A small-molecule ligand and the protein it binds are described below.
Small molecule (SMILES): Cn1nnc(-c2onc(O)c2CC(N)C(=O)O)n1

Binding-site contacts:
Ligand atom N3 contacts residue TYR61 of chain 2.B at 3.5 Å (h-bond).
Ligand atom N4 contacts residue TYR61 of chain 2.B at 3.8 Å.
Ligand atom N6 contacts residue GLU193 of chain 2.B at 3.4 Å (salt-bridge).
Ligand atom O4 contacts residue GLY141 of chain 2.B at 3.4 Å.
Ligand atom O1 contacts residue TYR61 of chain 2.B at 3.4 Å.
Ligand atom C3 contacts residue TYR61 of chain 2.B at 3.7 Å (hydrophobic).
Ligand atom C2 contacts residue SER142 of chain 2.B at 3.4 Å.
Ligand atom O2 contacts residue GLY141 of chain 2.B at 3.3 Å.
Ligand atom O2 contacts residue SER142 of chain 2.B at 3.0 Å (h-bond).
Ligand atom O1 contacts residue LEU90 of chain 2.B at 3.6 Å.
Ligand atom O1 contacts residue ARG96 of chain 2.B at 2.8 Å (salt-bridge).
Ligand atom C8 contacts residue PRO89 of chain 2.B at 3.5 Å (hydrophobic).
Ligand atom O2 contacts residue ARG96 of chain 2.B at 2.8 Å (salt-bridge).
Ligand atom O4 contacts residue SER142 of chain 2.B at 3.2 Å (h-bond).
Ligand atom C1 contacts residue ARG96 of chain 2.B at 3.4 Å.
Ligand atom C1 contacts residue THR91 of chain 2.B at 3.6 Å.
Ligand atom N1 contacts residue GLU193 of chain 2.B at 2.8 Å (salt-bridge).
Ligand atom N5 contacts residue MET196 of chain 2.B at 3.1 Å.
Ligand atom O3 contacts residue LEU192 of chain 2.B at 3.6 Å.
Ligand atom C1 contacts residue TYR61 of chain 2.B at 3.5 Å (hydrophobic).
Ligand atom C7 contacts residue GLU193 of chain 2.B at 3.2 Å.
Ligand atom O3 contacts residue THR143 of chain 2.B at 3.7 Å.
Ligand atom O2 contacts residue TYR61 of chain 2.B at 3.4 Å.
Ligand atom O3 contacts residue GLU193 of chain 2.B at 3.4 Å (salt-bridge).
Ligand atom N1 contacts residue THR91 of chain 2.B at 2.9 Å (h-bond).
Ligand atom C8 contacts residue TYR16 of chain 2.B at 3.6 Å (hydrophobic).
Ligand atom C6 contacts residue THR143 of chain 2.B at 3.3 Å.
Ligand atom O1 contacts residue THR91 of chain 2.B at 2.9 Å (h-bond).
Ligand atom N2 contacts residue THR143 of chain 2.B at 2.7 Å (h-bond).
Ligand atom C1 contacts residue SER142 of chain 2.B at 3.5 Å.
Ligand atom C8 contacts residue TYR220 of chain 2.B at 3.7 Å (hydrophobic).
Ligand atom N4 contacts residue TYR220 of chain 2.B at 3.6 Å (h-bond).
Ligand atom O4 contacts residue THR143 of chain 2.B at 3.1 Å (h-bond).
Ligand atom N3 contacts residue GLU193 of chain 2.B at 3.2 Å (salt-bridge).
Ligand atom C5 contacts residue GLU193 of chain 2.B at 3.4 Å.
Ligand atom C2 contacts residue GLU193 of chain 2.B at 3.5 Å.
Ligand atom N1 contacts residue TYR220 of chain 2.B at 3.7 Å.
Ligand atom C8 contacts residue TYR61 of chain 2.B at 3.3 Å (hydrophobic).
Ligand atom C2 contacts residue THR91 of chain 2.B at 3.4 Å.
Ligand atom N1 contacts residue PRO89 of chain 2.B at 3.0 Å (h-bond).

Sequence of chain 2.B:
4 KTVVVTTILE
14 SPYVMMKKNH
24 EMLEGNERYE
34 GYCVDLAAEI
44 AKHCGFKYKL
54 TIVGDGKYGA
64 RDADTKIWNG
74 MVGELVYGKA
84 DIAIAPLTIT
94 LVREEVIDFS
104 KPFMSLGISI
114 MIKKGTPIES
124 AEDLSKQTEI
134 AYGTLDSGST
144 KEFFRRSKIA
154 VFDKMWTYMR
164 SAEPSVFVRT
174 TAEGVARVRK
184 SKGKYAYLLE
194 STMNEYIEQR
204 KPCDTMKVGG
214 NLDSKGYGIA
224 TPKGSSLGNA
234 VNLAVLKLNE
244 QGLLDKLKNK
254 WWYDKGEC